Binding-site contacts:
Ligand atom O5 contacts residue ARG103 of chain 1.R at 3.5 Å (salt-bridge).
Ligand atom C7 contacts residue ASN301 of chain 1.G at 3.4 Å.
Ligand atom O4 contacts residue SER62 of chain 1.T at 4.0 Å.
Ligand atom O6 contacts residue SER381 of chain 1.G at 3.6 Å.
Ligand atom C7 contacts residue VAL108 of chain 1.R at 4.0 Å (hydrophobic).
Ligand atom O4 contacts residue ILE104 of chain 1.R at 3.5 Å (h-bond).
Ligand atom C8 contacts residue ASN265 of chain 1.G at 4.0 Å.
Ligand atom O7 contacts residue VAL108 of chain 1.R at 2.8 Å (h-bond).
Ligand atom O7 contacts residue GLY106 of chain 1.R at 3.6 Å.
Ligand atom C3 contacts residue HIS299 of chain 1.G at 3.7 Å.
Ligand atom C1 contacts residue ARG103 of chain 1.R at 3.5 Å.
Ligand atom O6 contacts residue ARG296 of chain 1.G at 3.5 Å (salt-bridge).
Ligand atom C1 contacts residue ILE104 of chain 1.R at 4.0 Å (hydrophobic).
Ligand atom C1 contacts residue ASN301 of chain 1.G at 1.4 Å.
Ligand atom C2 contacts residue ASN301 of chain 1.G at 2.4 Å.
Ligand atom C3 contacts residue GLY106 of chain 1.R at 3.9 Å.
Ligand atom C4 contacts residue GLY106 of chain 1.R at 3.6 Å.
Ligand atom C2 contacts residue ARG103 of chain 1.R at 4.0 Å.
Ligand atom C6 contacts residue ILE104 of chain 1.R at 3.9 Å (hydrophobic).
Ligand atom C2 contacts residue HIS299 of chain 1.G at 3.9 Å.
Ligand atom O7 contacts residue ASN301 of chain 1.G at 3.6 Å (h-bond).
Ligand atom O3 contacts residue GLY106 of chain 1.R at 4.0 Å.
Ligand atom O5 contacts residue ASN301 of chain 1.G at 2.4 Å (h-bond).
Ligand atom C3 contacts residue ASN301 of chain 1.G at 3.7 Å.
Ligand atom C2 contacts residue GLY106 of chain 1.R at 3.5 Å.
Ligand atom C5 contacts residue ILE104 of chain 1.R at 3.5 Å (hydrophobic).
Ligand atom O5 contacts residue GLY106 of chain 1.R at 4.0 Å.
Ligand atom C8 contacts residue THR267 of chain 1.G at 3.9 Å.
Ligand atom N2 contacts residue HIS299 of chain 1.G at 3.4 Å (h-bond).
Ligand atom O2 contacts residue ARG103 of chain 1.R at 3.0 Å (salt-bridge).
Ligand atom C3 contacts residue ILE104 of chain 1.R at 3.4 Å (hydrophobic).
Ligand atom O7 contacts residue VAL107 of chain 1.R at 3.7 Å.
Ligand atom O5 contacts residue THR383 of chain 1.G at 3.6 Å.
Ligand atom C4 contacts residue ILE104 of chain 1.R at 3.6 Å (hydrophobic).
Ligand atom C5 contacts residue ASN301 of chain 1.G at 3.7 Å.
Ligand atom C1 contacts residue HIS299 of chain 1.G at 4.1 Å.
Ligand atom C5 contacts residue THR383 of chain 1.G at 4.0 Å.
Ligand atom C4 contacts residue SER62 of chain 1.T at 3.7 Å.
Ligand atom N2 contacts residue ASN301 of chain 1.G at 2.8 Å (h-bond).
Ligand atom O5 contacts residue SER381 of chain 1.G at 3.9 Å.

A small-molecule ligand and the protein it binds are described below.
Small molecule (SMILES): CC(=O)N[C@H]1[C@H](O[C@H]2[C@H](O)[C@@H](NC(C)=O)CO[C@@H]2CO)O[C@H](CO)[C@@H](O[C@@H]2O[C@H](CO)[C@@H](O)[C@H](O[C@H]3O[C@H](CO)[C@@H](O)[C@H](O)[C@@H]3O)[C@@H]2O)[C@@H]1O

Sequence of chain 1.G:
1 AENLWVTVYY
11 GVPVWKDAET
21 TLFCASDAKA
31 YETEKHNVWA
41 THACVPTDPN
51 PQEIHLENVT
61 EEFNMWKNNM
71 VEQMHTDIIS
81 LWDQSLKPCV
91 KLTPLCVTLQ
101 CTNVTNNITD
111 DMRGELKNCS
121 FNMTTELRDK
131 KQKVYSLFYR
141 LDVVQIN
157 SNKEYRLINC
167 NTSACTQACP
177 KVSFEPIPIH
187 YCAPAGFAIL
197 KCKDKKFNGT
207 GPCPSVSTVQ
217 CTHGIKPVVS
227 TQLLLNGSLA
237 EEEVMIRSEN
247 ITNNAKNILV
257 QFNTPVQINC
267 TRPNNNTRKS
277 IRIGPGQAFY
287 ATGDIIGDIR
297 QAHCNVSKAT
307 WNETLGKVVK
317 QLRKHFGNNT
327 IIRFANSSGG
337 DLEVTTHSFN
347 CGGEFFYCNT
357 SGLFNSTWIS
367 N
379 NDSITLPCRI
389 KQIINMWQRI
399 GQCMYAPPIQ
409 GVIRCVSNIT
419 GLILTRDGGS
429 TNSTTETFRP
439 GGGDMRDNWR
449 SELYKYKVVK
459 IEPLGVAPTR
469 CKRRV

Sequence of chain 1.R:
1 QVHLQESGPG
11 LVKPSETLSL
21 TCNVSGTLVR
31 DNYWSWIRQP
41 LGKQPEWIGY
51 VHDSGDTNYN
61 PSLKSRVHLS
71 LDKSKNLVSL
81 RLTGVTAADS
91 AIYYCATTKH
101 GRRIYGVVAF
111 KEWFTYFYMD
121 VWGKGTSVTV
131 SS

Sequence of chain 1.T:
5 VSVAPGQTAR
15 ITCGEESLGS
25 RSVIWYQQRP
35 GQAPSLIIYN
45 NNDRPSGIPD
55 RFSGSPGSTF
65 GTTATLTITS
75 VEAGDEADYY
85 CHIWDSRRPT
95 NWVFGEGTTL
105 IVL